Binding-site contacts:
Ligand atom C01 contacts residue GLU166 of chain 1.A at 3.5 Å.
Ligand atom N17 contacts residue GLU166 of chain 1.A at 2.9 Å (salt-bridge).
Ligand atom O18 contacts residue HIS172 of chain 1.A at 3.4 Å.
Ligand atom C4 contacts residue ALA191 of chain 1.A at 3.5 Å (hydrophobic).
Ligand atom C4 contacts residue THR190 of chain 1.A at 3.5 Å.
Ligand atom F1 contacts residue MET49 of chain 1.A at 3.0 Å.
Ligand atom O23 contacts residue ASN142 of chain 1.A at 2.7 Å (h-bond).
Ligand atom O60 contacts residue GLN189 of chain 1.A at 2.9 Å.
Ligand atom O4 contacts residue THR190 of chain 1.A at 2.6 Å (h-bond).
Ligand atom O23 contacts residue GLY143 of chain 1.A at 2.6 Å (h-bond).
Ligand atom C16 contacts residue GLU166 of chain 1.A at 3.5 Å.
Ligand atom C78 contacts residue GLU166 of chain 1.A at 3.0 Å.
Ligand atom F1 contacts residue ASP187 of chain 1.A at 2.5 Å.
Ligand atom C19 contacts residue CYS145 of chain 1.A at 1.6 Å (hydrophobic).
Ligand atom C09 contacts residue MET49 of chain 1.A at 3.0 Å (hydrophobic).
Ligand atom C06 contacts residue MET49 of chain 1.A at 3.3 Å (hydrophobic).
Ligand atom C14 contacts residue CYS145 of chain 1.A at 3.1 Å (hydrophobic).
Ligand atom F1 contacts residue ARG188 of chain 1.A at 2.7 Å.
Ligand atom C20 contacts residue CYS145 of chain 1.A at 2.6 Å (hydrophobic).
Ligand atom N5 contacts residue GLN192 of chain 1.A at 3.4 Å (h-bond).
Ligand atom N12 contacts residue CYS145 of chain 1.A at 2.9 Å (h-bond).
Ligand atom N5 contacts residue THR190 of chain 1.A at 3.2 Å (h-bond).
Ligand atom C11 contacts residue MET49 of chain 1.A at 3.0 Å (hydrophobic).
Ligand atom C08 contacts residue MET49 of chain 1.A at 3.5 Å (hydrophobic).
Ligand atom O03 contacts residue GLU166 of chain 1.A at 2.8 Å (salt-bridge).
Ligand atom N17 contacts residue PHE140 of chain 1.A at 3.1 Å (h-bond).
Ligand atom C57 contacts residue GLU166 of chain 1.A at 3.3 Å.
Ligand atom O18 contacts residue HIS163 of chain 1.A at 2.9 Å (h-bond).
Ligand atom C50 contacts residue THR26 of chain 1.A at 3.1 Å.
Ligand atom C13 contacts residue CYS145 of chain 1.A at 2.6 Å (hydrophobic).
Ligand atom N58 contacts residue GLU166 of chain 1.A at 3.2 Å (salt-bridge).
Ligand atom C4 contacts residue PRO168 of chain 1.A at 3.4 Å (hydrophobic).
Ligand atom O03 contacts residue MET165 of chain 1.A at 3.1 Å.
Ligand atom C10 contacts residue HIS41 of chain 1.A at 3.2 Å.
Ligand atom C08 contacts residue GLN189 of chain 1.A at 3.5 Å.
Ligand atom O18 contacts residue PHE140 of chain 1.A at 3.4 Å.
Ligand atom O18 contacts residue GLU166 of chain 1.A at 3.3 Å.
Ligand atom C3 contacts residue THR190 of chain 1.A at 3.1 Å.
Ligand atom F1 contacts residue TYR54 of chain 1.A at 3.4 Å.
Ligand atom C10 contacts residue MET49 of chain 1.A at 2.9 Å (hydrophobic).

A small-molecule ligand and the protein it binds are described below.
Small molecule (SMILES): CCOC(=O)CC[C@H](C[C@@H]1CCNC1=O)NC(=O)[C@@H](CC(=O)[C@@H](NC(=O)c1cc(C)on1)C(C)C)Cc1ccc(F)cc1

Sequence of chain 1.B:
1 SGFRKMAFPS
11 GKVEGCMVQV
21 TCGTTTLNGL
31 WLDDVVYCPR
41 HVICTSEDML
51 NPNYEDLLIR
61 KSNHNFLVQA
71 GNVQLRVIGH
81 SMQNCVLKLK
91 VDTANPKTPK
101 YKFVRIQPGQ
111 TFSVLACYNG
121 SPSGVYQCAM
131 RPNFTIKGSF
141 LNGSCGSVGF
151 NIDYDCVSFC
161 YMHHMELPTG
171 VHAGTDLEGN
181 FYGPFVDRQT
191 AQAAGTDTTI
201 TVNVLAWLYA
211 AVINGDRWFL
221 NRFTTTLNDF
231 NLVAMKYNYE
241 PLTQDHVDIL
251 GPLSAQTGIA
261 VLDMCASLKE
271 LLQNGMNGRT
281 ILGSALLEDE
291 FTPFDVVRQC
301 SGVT

Sequence of chain 1.A:
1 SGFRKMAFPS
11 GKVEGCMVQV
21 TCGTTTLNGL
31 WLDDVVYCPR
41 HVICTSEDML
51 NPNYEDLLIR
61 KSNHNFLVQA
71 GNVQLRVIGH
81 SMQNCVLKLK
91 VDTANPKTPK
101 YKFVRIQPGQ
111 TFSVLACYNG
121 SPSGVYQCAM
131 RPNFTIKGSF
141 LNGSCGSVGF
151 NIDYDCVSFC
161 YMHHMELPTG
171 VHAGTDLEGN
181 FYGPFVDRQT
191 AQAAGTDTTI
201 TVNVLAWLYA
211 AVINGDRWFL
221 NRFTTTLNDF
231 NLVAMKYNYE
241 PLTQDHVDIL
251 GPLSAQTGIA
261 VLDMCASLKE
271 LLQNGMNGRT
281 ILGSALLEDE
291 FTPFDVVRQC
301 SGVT